This small molecule binds to this protein.
Small molecule (SMILES): O=c1[nH]c2cc(C(F)(F)F)c(N3CCOCC3)cc2n(CP(=O)(O)O)c1=O

Binding-site contacts:
Ligand atom FAG contacts residue PRO499 of chain 1.B at 3.3 Å.
Ligand atom CAU contacts residue TYR471 of chain 1.B at 3.8 Å (hydrophobic).
Ligand atom CAT contacts residue ARG506 of chain 1.B at 4.0 Å.
Ligand atom CAJ contacts residue PRO499 of chain 1.B at 3.4 Å (hydrophobic).
Ligand atom CAS contacts residue TYR471 of chain 1.B at 3.8 Å (hydrophobic).
Ligand atom CAT contacts residue TYR471 of chain 1.B at 3.7 Å (hydrophobic).
Ligand atom CAT contacts residue THR501 of chain 1.B at 3.3 Å.
Ligand atom FAG contacts residue TYR753 of chain 1.B at 3.5 Å.
Ligand atom CAV contacts residue TYR471 of chain 1.B at 3.4 Å (hydrophobic).
Ligand atom NAY contacts residue TYR471 of chain 1.B at 3.6 Å.
Ligand atom OAD contacts residue SER675 of chain 1.B at 2.9 Å (h-bond).
Ligand atom OAB contacts residue ARG506 of chain 1.B at 3.7 Å.
Ligand atom CAV contacts residue PRO499 of chain 1.B at 4.0 Å (hydrophobic).
Ligand atom CAS contacts residue TYR753 of chain 1.B at 3.6 Å (hydrophobic).
Ligand atom NAP contacts residue PRO499 of chain 1.B at 3.7 Å.
Ligand atom CAV contacts residue THR501 of chain 1.B at 3.9 Å.
Ligand atom PBA contacts residue GLY674 of chain 1.B at 4.0 Å.
Ligand atom CAK contacts residue MET729 of chain 1.B at 3.7 Å (hydrophobic).
Ligand atom OAA contacts residue LEU500 of chain 1.B at 3.7 Å.
Ligand atom CAI contacts residue TYR471 of chain 1.B at 3.6 Å (hydrophobic).
Ligand atom NAP contacts residue THR501 of chain 1.B at 3.2 Å (h-bond).
Ligand atom FAH contacts residue TYR471 of chain 1.B at 3.5 Å.
Ligand atom FAF contacts residue TYR753 of chain 1.B at 3.7 Å.
Ligand atom CAL contacts residue THR707 of chain 1.B at 3.6 Å.
Ligand atom CAZ contacts residue TYR753 of chain 1.B at 3.8 Å (hydrophobic).
Ligand atom PBA contacts residue SER675 of chain 1.B at 3.5 Å.
Ligand atom OAA contacts residue THR501 of chain 1.B at 3.3 Å (h-bond).
Ligand atom CAJ contacts residue TYR471 of chain 1.B at 3.6 Å (hydrophobic).
Ligand atom OAE contacts residue GLY674 of chain 1.B at 3.4 Å.
Ligand atom CAR contacts residue TYR471 of chain 1.B at 3.8 Å (hydrophobic).
Ligand atom OAC contacts residue GLY674 of chain 1.B at 3.4 Å.
Ligand atom OAC contacts residue SER675 of chain 1.B at 3.3 Å (h-bond).
Ligand atom NAP contacts residue TYR471 of chain 1.B at 3.6 Å.
Ligand atom FAH contacts residue GLU423 of chain 1.B at 3.6 Å.
Ligand atom CAJ contacts residue TYR753 of chain 1.B at 3.3 Å (hydrophobic).
Ligand atom OAQ contacts residue MET729 of chain 1.B at 3.4 Å.
Ligand atom OAA contacts residue ARG506 of chain 1.B at 2.6 Å (salt-bridge).
Ligand atom CAV contacts residue TYR753 of chain 1.B at 4.0 Å (hydrophobic).
Ligand atom CAW contacts residue TYR471 of chain 1.B at 3.4 Å (hydrophobic).
Ligand atom OAE contacts residue SER675 of chain 1.B at 2.6 Å (h-bond).

Sequence of chain 1.B:
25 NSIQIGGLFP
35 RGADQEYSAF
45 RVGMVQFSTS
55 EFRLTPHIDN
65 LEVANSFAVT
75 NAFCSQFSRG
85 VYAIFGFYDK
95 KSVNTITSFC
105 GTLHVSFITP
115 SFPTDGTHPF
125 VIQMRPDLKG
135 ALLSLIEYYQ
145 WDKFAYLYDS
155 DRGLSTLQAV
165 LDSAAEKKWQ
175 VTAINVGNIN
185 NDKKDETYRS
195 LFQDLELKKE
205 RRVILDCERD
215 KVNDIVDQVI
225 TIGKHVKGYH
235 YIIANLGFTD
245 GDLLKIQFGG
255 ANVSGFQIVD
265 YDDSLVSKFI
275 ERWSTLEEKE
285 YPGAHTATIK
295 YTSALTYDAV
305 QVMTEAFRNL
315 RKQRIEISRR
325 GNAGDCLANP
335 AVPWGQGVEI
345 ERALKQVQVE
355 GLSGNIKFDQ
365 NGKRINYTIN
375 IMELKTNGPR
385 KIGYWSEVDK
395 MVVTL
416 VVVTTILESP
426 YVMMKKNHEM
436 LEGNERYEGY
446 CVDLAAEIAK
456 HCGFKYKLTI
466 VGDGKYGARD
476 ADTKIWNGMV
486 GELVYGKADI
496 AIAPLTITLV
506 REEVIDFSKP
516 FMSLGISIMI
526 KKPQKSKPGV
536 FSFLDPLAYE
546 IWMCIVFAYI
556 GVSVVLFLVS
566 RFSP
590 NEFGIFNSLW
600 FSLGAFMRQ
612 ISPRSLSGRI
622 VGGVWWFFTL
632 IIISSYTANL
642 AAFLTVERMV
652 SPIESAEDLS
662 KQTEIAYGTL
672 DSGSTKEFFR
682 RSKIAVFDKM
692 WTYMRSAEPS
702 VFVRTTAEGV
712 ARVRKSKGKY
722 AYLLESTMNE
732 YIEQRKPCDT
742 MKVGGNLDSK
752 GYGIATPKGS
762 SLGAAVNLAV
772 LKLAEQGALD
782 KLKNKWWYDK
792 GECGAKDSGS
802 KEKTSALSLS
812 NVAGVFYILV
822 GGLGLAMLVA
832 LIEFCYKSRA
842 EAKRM